Sequence of chain 1.H:
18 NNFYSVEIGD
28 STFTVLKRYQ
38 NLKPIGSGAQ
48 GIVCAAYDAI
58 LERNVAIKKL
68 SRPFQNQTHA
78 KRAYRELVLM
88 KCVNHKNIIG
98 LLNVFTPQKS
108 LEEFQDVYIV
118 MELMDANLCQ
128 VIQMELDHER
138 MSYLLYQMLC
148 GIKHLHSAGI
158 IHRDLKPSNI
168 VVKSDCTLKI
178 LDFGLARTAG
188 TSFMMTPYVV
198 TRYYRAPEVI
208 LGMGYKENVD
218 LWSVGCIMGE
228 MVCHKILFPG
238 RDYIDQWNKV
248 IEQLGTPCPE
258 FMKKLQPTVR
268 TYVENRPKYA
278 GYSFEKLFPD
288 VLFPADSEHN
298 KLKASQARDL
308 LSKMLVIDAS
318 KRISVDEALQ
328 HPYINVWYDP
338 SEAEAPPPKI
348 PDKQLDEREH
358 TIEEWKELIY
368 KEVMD

The small molecule below binds the protein below.
Small molecule (SMILES): Nc1ncnc2c1ncn2[C@@H]1O[C@H](CO)[C@@H](O)[C@H]1O

Binding-site contacts:
Ligand atom N6 contacts residue MET118 of chain 1.H at 3.4 Å.
Ligand atom N1 contacts residue LEU120 of chain 1.H at 3.9 Å.
Ligand atom N6 contacts residue GLU119 of chain 1.H at 2.8 Å (salt-bridge).
Ligand atom C5' contacts residue SER44 of chain 1.H at 3.7 Å.
Ligand atom N6 contacts residue ALA63 of chain 1.H at 3.5 Å.
Ligand atom C8 contacts residue VAL50 of chain 1.H at 3.7 Å (hydrophobic).
Ligand atom N6 contacts residue LEU178 of chain 1.H at 4.1 Å.
Ligand atom O3' contacts residue SER165 of chain 1.H at 2.4 Å (h-bond).
Ligand atom C2 contacts residue VAL168 of chain 1.H at 4.1 Å (hydrophobic).
Ligand atom C6 contacts residue ALA63 of chain 1.H at 4.0 Å (hydrophobic).
Ligand atom C6 contacts residue LEU178 of chain 1.H at 4.0 Å (hydrophobic).
Ligand atom C3' contacts residue SER165 of chain 1.H at 3.2 Å.
Ligand atom N3 contacts residue VAL168 of chain 1.H at 3.9 Å.
Ligand atom C8 contacts residue LEU178 of chain 1.H at 3.6 Å (hydrophobic).
Ligand atom C2' contacts residue VAL168 of chain 1.H at 4.2 Å (hydrophobic).
Ligand atom N1 contacts residue MET121 of chain 1.H at 3.1 Å (h-bond).
Ligand atom C2 contacts residue MET121 of chain 1.H at 3.5 Å (hydrophobic).
Ligand atom C6 contacts residue GLU119 of chain 1.H at 4.1 Å.
Ligand atom C6 contacts residue MET121 of chain 1.H at 4.2 Å (hydrophobic).
Ligand atom C5 contacts residue LEU178 of chain 1.H at 4.0 Å (hydrophobic).
Ligand atom O4' contacts residue GLY43 of chain 1.H at 3.7 Å.
Ligand atom N3 contacts residue ILE42 of chain 1.H at 4.0 Å.
Ligand atom N9 contacts residue VAL50 of chain 1.H at 4.2 Å.
Ligand atom C2' contacts residue ASN124 of chain 1.H at 3.6 Å.
Ligand atom O5' contacts residue VAL50 of chain 1.H at 3.9 Å.
Ligand atom C2 contacts residue LEU120 of chain 1.H at 4.0 Å (hydrophobic).
Ligand atom C4 contacts residue ILE42 of chain 1.H at 4.1 Å (hydrophobic).
Ligand atom N7 contacts residue VAL50 of chain 1.H at 3.7 Å.
Ligand atom O3' contacts residue ASN124 of chain 1.H at 3.1 Å (h-bond).
Ligand atom O2' contacts residue ASN124 of chain 1.H at 2.6 Å (h-bond).
Ligand atom N9 contacts residue LEU178 of chain 1.H at 4.0 Å.
Ligand atom C3' contacts residue LEU178 of chain 1.H at 4.0 Å (hydrophobic).
Ligand atom N6 contacts residue ILE96 of chain 1.H at 4.0 Å.
Ligand atom N6 contacts residue MET121 of chain 1.H at 4.2 Å.
Ligand atom N7 contacts residue LEU178 of chain 1.H at 3.7 Å.
Ligand atom C4 contacts residue VAL168 of chain 1.H at 4.1 Å (hydrophobic).
Ligand atom C2' contacts residue SER165 of chain 1.H at 4.2 Å.
Ligand atom N6 contacts residue LEU120 of chain 1.H at 4.2 Å.
Ligand atom N1 contacts residue GLU119 of chain 1.H at 4.0 Å.
Ligand atom C3' contacts residue ASN124 of chain 1.H at 3.9 Å.